The small molecule below binds the protein below.
Small molecule (SMILES): CC(=O)N[C@H]1[C@H](O[C@H]2[C@H](O)[C@@H](NC(C)=O)CO[C@@H]2CO)O[C@H](CO)[C@@H](O[C@@H]2O[C@H](CO)[C@@H](O)[C@H](O[C@H]3O[C@H](CO)[C@@H](O)[C@H](O)[C@@H]3O)[C@@H]2O)[C@@H]1O

Binding-site contacts:
Ligand atom N2 contacts residue GLU70 of chain 3.A at 3.5 Å.
Ligand atom C8 contacts residue SER141 of chain 3.A at 4.2 Å.
Ligand atom C4 contacts residue ARG225 of chain 3.A at 4.0 Å.
Ligand atom C7 contacts residue ASN91 of chain 3.A at 3.0 Å.
Ligand atom C4 contacts residue ASN91 of chain 3.A at 4.0 Å.
Ligand atom C6 contacts residue GLU90 of chain 3.A at 4.1 Å.
Ligand atom C7 contacts residue ARG225 of chain 3.A at 3.6 Å.
Ligand atom O7 contacts residue ASN68 of chain 3.A at 2.8 Å (h-bond).
Ligand atom C3 contacts residue ARG225 of chain 3.A at 3.8 Å.
Ligand atom C8 contacts residue ARG225 of chain 3.A at 4.2 Å.
Ligand atom O5 contacts residue ASN91 of chain 3.A at 2.2 Å (h-bond).
Ligand atom C6 contacts residue ARG225 of chain 3.A at 4.0 Å.
Ligand atom C1 contacts residue GLU70 of chain 3.A at 4.0 Å.
Ligand atom N2 contacts residue ASN68 of chain 3.A at 4.4 Å.
Ligand atom O7 contacts residue ASN91 of chain 3.A at 3.0 Å (h-bond).
Ligand atom C5 contacts residue ASN91 of chain 3.A at 3.5 Å.
Ligand atom O6 contacts residue ARG225 of chain 3.A at 4.1 Å.
Ligand atom C2 contacts residue ASN91 of chain 3.A at 2.2 Å.
Ligand atom O7 contacts residue ARG225 of chain 3.A at 3.5 Å (salt-bridge).
Ligand atom C7 contacts residue GLU70 of chain 3.A at 4.0 Å.
Ligand atom C1 contacts residue ASN91 of chain 3.A at 1.4 Å.
Ligand atom C2 contacts residue GLU70 of chain 3.A at 4.4 Å.
Ligand atom O5 contacts residue ARG225 of chain 3.A at 3.8 Å.
Ligand atom C8 contacts residue GLU70 of chain 3.A at 3.8 Å.
Ligand atom N2 contacts residue ASN91 of chain 3.A at 2.6 Å (h-bond).
Ligand atom C8 contacts residue CYS94 of chain 3.A at 3.9 Å (hydrophobic).
Ligand atom O6 contacts residue GLU90 of chain 3.A at 3.6 Å.
Ligand atom C7 contacts residue ASN68 of chain 3.A at 3.3 Å.
Ligand atom C8 contacts residue ASN91 of chain 3.A at 4.2 Å.
Ligand atom N2 contacts residue ARG225 of chain 3.A at 3.9 Å.
Ligand atom C7 contacts residue CYS94 of chain 3.A at 4.0 Å (hydrophobic).
Ligand atom O6 contacts residue ARG225 of chain 3.A at 3.6 Å.
Ligand atom O3 contacts residue ARG225 of chain 3.A at 2.8 Å (salt-bridge).
Ligand atom C8 contacts residue PRO69 of chain 3.A at 4.1 Å (hydrophobic).
Ligand atom C2 contacts residue ARG225 of chain 3.A at 4.0 Å.
Ligand atom C8 contacts residue ASN68 of chain 3.A at 3.0 Å.
Ligand atom C3 contacts residue ASN91 of chain 3.A at 3.6 Å.
Ligand atom O7 contacts residue CYS94 of chain 3.A at 3.3 Å.

Sequence of chain 3.A:
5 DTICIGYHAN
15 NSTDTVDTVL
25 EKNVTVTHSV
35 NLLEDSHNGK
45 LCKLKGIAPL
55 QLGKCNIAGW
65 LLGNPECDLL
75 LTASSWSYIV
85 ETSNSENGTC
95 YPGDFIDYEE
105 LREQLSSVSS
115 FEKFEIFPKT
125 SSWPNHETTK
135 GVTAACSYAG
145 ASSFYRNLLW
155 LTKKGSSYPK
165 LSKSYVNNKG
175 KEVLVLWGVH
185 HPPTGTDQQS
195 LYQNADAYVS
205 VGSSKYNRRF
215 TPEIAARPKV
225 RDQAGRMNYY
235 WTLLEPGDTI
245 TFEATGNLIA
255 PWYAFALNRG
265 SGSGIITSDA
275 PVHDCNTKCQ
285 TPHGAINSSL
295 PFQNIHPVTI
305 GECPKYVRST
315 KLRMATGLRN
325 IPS